Binding-site contacts:
Ligand atom OD1 contacts residue ILE113 of chain 5.E at 1.4 Å.
Ligand atom N contacts residue PRO99 of chain 5.E at 1.3 Å.
Ligand atom CD contacts residue LYS73 of chain 5.E at 1.1 Å.
Ligand atom N contacts residue LEU93 of chain 5.E at 1.4 Å.
Ligand atom CE contacts residue LYS4 of chain 5.K at 1.3 Å.
Ligand atom C contacts residue THR1063 of chain 5.B at 1.4 Å.
Ligand atom N contacts residue LYS73 of chain 5.E at 1.0 Å.
Ligand atom CG contacts residue THR160 of chain 5.E at 1.1 Å.
Ligand atom CB contacts residue ILE113 of chain 5.E at 1.4 Å (hydrophobic).
Ligand atom C contacts residue LEU91 of chain 5.E at 1.1 Å (hydrophobic).
Ligand atom CA contacts residue LEU91 of chain 5.E at 0.9 Å (hydrophobic).
Ligand atom C contacts residue LYS73 of chain 5.E at 0.9 Å.
Ligand atom CB contacts residue THR1061 of chain 5.B at 1.0 Å.
Ligand atom OD1 contacts residue THR160 of chain 5.E at 1.4 Å (h-bond).
Ligand atom C contacts residue LEU93 of chain 5.E at 1.4 Å (hydrophobic).
Ligand atom CD2 contacts residue SER90 of chain 5.E at 0.8 Å.
Ligand atom N contacts residue LEU91 of chain 5.E at 1.4 Å.
Ligand atom CA contacts residue LEU159 of chain 5.E at 0.6 Å (hydrophobic).
Ligand atom O contacts residue SER86 of chain 5.E at 1.1 Å (h-bond).
Ligand atom O contacts residue LEU159 of chain 5.E at 1.4 Å.
Ligand atom CE1 contacts residue SER90 of chain 5.E at 1.0 Å.
Ligand atom ND2 contacts residue LEU159 of chain 5.E at 1.3 Å.
Ligand atom OD1 contacts residue LEU159 of chain 5.E at 1.1 Å.
Ligand atom NE contacts residue ILE104 of chain 5.E at 1.1 Å.
Ligand atom O contacts residue ILE87 of chain 5.E at 1.4 Å (h-bond).
Ligand atom CG contacts residue PHE71 of chain 5.E at 1.1 Å (hydrophobic).
Ligand atom CZ contacts residue ILE104 of chain 5.E at 1.3 Å (hydrophobic).
Ligand atom CA contacts residue LEU93 of chain 5.E at 0.2 Å (hydrophobic).
Ligand atom CG contacts residue SER90 of chain 5.E at 1.1 Å.
Ligand atom C contacts residue LEU159 of chain 5.E at 1.3 Å (hydrophobic).
Ligand atom CG contacts residue THR1061 of chain 5.B at 1.1 Å.
Ligand atom OG1 contacts residue TRP84 of chain 5.E at 1.1 Å.
Ligand atom N contacts residue SER90 of chain 5.E at 1.2 Å (h-bond).
Ligand atom O contacts residue LYS73 of chain 5.E at 1.4 Å.
Ligand atom CG contacts residue LEU159 of chain 5.E at 0.2 Å (hydrophobic).
Ligand atom O contacts residue LEU161 of chain 5.E at 0.5 Å.
Ligand atom CD2 contacts residue PHE92 of chain 5.E at 0.7 Å (hydrophobic).
Ligand atom CE2 contacts residue SER90 of chain 5.E at 1.4 Å.
Ligand atom CB contacts residue TRP84 of chain 5.E at 0.6 Å (hydrophobic).
Ligand atom CZ contacts residue SER90 of chain 5.E at 0.9 Å.

Sequence of chain 5.B:
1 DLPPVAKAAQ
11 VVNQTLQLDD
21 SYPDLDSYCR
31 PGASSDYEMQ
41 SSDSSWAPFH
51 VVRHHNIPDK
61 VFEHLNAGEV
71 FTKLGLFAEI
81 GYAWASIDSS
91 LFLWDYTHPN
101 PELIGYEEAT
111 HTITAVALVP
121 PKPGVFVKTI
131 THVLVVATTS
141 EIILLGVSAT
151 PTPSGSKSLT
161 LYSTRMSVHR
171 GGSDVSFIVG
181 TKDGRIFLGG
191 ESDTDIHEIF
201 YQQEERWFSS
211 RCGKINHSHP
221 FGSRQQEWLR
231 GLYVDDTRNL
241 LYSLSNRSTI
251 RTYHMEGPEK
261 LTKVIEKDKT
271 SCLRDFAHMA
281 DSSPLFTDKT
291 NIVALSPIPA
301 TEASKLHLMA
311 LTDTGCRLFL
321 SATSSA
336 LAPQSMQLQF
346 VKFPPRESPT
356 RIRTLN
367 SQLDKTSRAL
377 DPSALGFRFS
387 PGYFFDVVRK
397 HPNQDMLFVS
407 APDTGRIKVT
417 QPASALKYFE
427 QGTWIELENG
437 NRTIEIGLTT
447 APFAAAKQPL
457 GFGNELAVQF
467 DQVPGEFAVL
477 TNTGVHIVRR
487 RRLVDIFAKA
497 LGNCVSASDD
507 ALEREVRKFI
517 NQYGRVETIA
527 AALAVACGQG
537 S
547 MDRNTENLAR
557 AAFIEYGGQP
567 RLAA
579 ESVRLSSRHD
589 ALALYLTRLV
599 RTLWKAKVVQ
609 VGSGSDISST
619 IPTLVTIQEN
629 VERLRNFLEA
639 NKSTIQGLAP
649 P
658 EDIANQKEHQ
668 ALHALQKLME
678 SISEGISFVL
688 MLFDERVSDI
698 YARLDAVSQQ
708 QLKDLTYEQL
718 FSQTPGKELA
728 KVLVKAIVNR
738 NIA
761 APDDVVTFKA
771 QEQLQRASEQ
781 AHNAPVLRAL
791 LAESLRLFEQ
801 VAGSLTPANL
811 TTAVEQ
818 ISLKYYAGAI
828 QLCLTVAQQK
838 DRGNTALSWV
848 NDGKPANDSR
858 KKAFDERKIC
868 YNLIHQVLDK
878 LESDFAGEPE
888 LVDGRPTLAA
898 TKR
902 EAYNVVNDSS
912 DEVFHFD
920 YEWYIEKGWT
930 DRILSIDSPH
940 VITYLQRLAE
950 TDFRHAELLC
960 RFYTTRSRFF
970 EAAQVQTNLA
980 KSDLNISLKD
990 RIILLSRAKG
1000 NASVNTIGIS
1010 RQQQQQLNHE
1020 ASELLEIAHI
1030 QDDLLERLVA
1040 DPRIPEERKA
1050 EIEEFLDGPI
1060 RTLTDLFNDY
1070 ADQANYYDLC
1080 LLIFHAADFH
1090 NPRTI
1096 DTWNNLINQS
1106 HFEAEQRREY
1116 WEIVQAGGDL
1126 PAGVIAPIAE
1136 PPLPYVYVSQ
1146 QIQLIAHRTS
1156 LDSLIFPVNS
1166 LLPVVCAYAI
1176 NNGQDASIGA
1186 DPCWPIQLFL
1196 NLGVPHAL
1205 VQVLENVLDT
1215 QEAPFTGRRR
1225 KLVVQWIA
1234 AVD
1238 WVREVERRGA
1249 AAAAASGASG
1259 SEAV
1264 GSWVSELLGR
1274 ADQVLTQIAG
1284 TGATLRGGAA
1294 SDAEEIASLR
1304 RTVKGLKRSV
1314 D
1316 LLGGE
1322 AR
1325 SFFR

Sequence of chain 5.K:
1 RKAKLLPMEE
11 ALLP

Sequence of chain 5.E:
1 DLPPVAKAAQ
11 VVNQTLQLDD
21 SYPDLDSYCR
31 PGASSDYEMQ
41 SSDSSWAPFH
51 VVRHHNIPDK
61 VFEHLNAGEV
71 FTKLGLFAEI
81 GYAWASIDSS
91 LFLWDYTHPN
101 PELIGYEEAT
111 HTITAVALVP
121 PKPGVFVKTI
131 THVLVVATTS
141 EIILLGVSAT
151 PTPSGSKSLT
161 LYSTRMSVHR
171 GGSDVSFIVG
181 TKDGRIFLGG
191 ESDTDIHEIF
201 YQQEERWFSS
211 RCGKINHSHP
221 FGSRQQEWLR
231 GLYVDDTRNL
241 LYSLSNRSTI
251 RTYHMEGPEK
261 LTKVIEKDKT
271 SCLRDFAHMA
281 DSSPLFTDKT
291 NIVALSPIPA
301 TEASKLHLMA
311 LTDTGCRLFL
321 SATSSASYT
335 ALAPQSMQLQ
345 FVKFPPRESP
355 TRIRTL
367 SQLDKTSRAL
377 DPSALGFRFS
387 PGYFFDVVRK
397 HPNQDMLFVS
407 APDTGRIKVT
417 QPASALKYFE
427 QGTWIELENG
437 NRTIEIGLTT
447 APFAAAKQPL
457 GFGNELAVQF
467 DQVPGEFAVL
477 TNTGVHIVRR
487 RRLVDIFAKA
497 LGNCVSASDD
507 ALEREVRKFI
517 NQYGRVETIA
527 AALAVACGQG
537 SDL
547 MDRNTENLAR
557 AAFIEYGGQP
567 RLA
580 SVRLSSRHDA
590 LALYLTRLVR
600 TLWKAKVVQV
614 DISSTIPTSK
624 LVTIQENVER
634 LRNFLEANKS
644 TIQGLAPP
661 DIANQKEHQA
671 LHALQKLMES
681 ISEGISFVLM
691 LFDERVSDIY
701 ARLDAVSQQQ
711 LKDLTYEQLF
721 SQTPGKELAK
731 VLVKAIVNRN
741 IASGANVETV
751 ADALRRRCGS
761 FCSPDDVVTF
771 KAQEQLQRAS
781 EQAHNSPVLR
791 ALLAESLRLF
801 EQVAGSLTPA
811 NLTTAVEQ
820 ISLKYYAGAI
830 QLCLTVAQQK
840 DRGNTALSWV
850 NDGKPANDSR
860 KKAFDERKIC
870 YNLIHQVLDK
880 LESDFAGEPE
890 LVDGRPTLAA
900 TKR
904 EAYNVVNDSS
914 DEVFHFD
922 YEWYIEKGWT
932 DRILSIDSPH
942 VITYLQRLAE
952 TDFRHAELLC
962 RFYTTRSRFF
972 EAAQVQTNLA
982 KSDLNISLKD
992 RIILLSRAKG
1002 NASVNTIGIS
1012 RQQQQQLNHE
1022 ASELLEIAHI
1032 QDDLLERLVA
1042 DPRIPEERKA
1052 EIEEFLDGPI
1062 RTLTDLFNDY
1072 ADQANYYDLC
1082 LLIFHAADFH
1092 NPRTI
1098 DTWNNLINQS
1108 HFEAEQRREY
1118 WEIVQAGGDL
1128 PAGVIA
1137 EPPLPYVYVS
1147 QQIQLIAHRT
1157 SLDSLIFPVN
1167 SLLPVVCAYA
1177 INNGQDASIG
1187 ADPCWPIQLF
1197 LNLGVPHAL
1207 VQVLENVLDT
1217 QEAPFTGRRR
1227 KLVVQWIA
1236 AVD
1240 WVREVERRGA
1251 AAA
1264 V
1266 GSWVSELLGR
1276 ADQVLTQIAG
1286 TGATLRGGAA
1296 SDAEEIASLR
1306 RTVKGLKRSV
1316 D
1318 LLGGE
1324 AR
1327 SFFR

A small-molecule ligand and the protein it binds are described below.
Small molecule (SMILES): CC[C@H](C)[C@H](NC(=O)[C@@H](NC(=O)[C@H](CC(C)C)NC(=O)[C@H](CCCCN)NC(=O)[C@H](CCCCN)NC(=O)[C@@H](N)CC1=NC=NC1)C(C)C)C(=O)N[C@@H](CC(N)=O)C(=O)N[C@@H](CCCCN)C(=O)N[C@@H](CC(=O)O)C(=O)N[C@@H](CCSC)C(=O)N[C@@H](CCCN=C(N)N)C(=O)N[C@H](C(=O)N[C@@H](CC(=O)O)C(=O)N[C@@H](CC(C)C)C(=O)N[C@@H](Cc1ccccc1)C(=O)N[C@@H](CO)C(=O)N1CCC[C@H]1C(=O)N1CCC[C@H]1C(=O)N[C@H](C=O)CC(N)=O)[C@@H](C)O